Binding-site contacts:
Ligand atom C1 contacts residue ARG411 of chain 1.A at 4.1 Å.
Ligand atom O7 contacts residue GLU387 of chain 1.A at 3.7 Å.
Ligand atom O6 contacts residue ASN412 of chain 1.A at 3.8 Å.
Ligand atom N2 contacts residue ASN412 of chain 1.A at 3.0 Å (h-bond).
Ligand atom C7 contacts residue ASN412 of chain 1.A at 3.5 Å.
Ligand atom C7 contacts residue SER388 of chain 1.A at 4.2 Å.
Ligand atom C4 contacts residue ASN412 of chain 1.A at 4.2 Å.
Ligand atom C5 contacts residue ASN412 of chain 1.A at 3.6 Å.
Ligand atom N2 contacts residue ARG411 of chain 1.A at 3.2 Å (salt-bridge).
Ligand atom C8 contacts residue ARG411 of chain 1.A at 3.7 Å.
Ligand atom C2 contacts residue ASN412 of chain 1.A at 2.5 Å.
Ligand atom C7 contacts residue GLU387 of chain 1.A at 3.9 Å.
Ligand atom C7 contacts residue ARG411 of chain 1.A at 3.9 Å.
Ligand atom C3 contacts residue ARG411 of chain 1.A at 4.5 Å.
Ligand atom C3 contacts residue ASN412 of chain 1.A at 3.8 Å.
Ligand atom C6 contacts residue ASN412 of chain 1.A at 4.4 Å.
Ligand atom C2 contacts residue ARG411 of chain 1.A at 4.1 Å.
Ligand atom O7 contacts residue ASN412 of chain 1.A at 3.6 Å.
Ligand atom O5 contacts residue ASN412 of chain 1.A at 2.2 Å (h-bond).
Ligand atom C1 contacts residue ASN412 of chain 1.A at 1.4 Å.
Ligand atom C8 contacts residue GLU387 of chain 1.A at 3.9 Å.
Ligand atom O7 contacts residue SER388 of chain 1.A at 3.1 Å.

The small molecule below binds the protein below.
Small molecule (SMILES): CC(=O)N[C@@H]1[C@@H](O)[C@H](O)[C@@H](CO)O[C@H]1O

Sequence of chain 1.A:
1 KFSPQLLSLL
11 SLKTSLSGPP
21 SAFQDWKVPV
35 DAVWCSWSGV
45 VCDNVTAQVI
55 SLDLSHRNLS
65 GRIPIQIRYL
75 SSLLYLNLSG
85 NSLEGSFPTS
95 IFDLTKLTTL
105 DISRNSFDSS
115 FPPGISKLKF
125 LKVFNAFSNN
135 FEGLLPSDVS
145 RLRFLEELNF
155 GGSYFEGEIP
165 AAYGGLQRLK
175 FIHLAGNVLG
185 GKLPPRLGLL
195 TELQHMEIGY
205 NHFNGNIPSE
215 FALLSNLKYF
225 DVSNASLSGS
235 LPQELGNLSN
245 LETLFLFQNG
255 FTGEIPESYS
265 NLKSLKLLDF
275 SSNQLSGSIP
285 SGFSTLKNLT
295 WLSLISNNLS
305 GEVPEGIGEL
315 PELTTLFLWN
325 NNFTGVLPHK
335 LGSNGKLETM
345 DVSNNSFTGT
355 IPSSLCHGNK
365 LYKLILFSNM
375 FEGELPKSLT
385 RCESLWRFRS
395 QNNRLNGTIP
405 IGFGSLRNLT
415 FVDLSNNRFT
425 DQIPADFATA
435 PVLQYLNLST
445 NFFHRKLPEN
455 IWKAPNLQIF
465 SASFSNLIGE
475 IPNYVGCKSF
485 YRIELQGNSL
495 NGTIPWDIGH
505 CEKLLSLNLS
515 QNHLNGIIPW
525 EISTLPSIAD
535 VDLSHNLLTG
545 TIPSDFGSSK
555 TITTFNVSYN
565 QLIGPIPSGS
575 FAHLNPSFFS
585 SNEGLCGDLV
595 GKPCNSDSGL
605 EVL